Sequence of chain 1.B:
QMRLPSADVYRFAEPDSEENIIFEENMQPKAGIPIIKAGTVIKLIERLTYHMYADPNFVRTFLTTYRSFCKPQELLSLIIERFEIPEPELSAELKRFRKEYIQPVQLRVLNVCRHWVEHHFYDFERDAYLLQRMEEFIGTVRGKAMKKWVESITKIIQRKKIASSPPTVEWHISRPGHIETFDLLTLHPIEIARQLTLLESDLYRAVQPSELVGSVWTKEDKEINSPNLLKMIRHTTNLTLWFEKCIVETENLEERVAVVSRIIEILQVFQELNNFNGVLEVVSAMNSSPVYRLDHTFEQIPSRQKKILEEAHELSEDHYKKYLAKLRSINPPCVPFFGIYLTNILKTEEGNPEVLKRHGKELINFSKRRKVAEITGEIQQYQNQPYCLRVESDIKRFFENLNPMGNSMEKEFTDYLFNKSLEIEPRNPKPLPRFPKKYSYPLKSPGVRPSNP

Binding-site contacts:
Ligand atom C4 contacts residue GLU340 of chain 1.B at 4.2 Å.
Ligand atom C1 contacts residue ASN317 of chain 1.B at 4.1 Å.
Ligand atom C6 contacts residue GLU340 of chain 1.B at 4.1 Å.
Ligand atom C1 contacts residue HXY1 of chain 1.D at 4.4 Å.
Ligand atom N contacts residue GLU340 of chain 1.B at 3.5 Å.
Ligand atom C2 contacts residue HXY1 of chain 1.D at 4.2 Å.
Ligand atom BR contacts residue MET316 of chain 1.B at 3.8 Å.
Ligand atom C2 contacts residue HIS343 of chain 1.B at 3.6 Å.
Ligand atom C2 contacts residue TYR322 of chain 1.B at 4.4 Å (hydrophobic).
Ligand atom C contacts residue HXY1 of chain 1.D at 4.2 Å.
Ligand atom C3 contacts residue HXY1 of chain 1.D at 3.9 Å.
Ligand atom C7 contacts residue GLU340 of chain 1.B at 4.2 Å.
Ligand atom C7 contacts residue HIS343 of chain 1.B at 4.2 Å.
Ligand atom C5 contacts residue HXY1 of chain 1.D at 3.9 Å.
Ligand atom N contacts residue PHE328 of chain 1.B at 4.0 Å.
Ligand atom C4 contacts residue HXY1 of chain 1.D at 3.8 Å.
Ligand atom C7 contacts residue HXY1 of chain 1.D at 3.8 Å.
Ligand atom C7 contacts residue LEU339 of chain 1.B at 4.2 Å (hydrophobic).
Ligand atom BR contacts residue ASN317 of chain 1.B at 3.7 Å.
Ligand atom C contacts residue HIS343 of chain 1.B at 3.7 Å.
Ligand atom C6 contacts residue HXY1 of chain 1.D at 3.7 Å.
Ligand atom C1 contacts residue HIS343 of chain 1.B at 3.5 Å.
Ligand atom C3 contacts residue HIS343 of chain 1.B at 4.3 Å.
Ligand atom BR contacts residue HIS343 of chain 1.B at 3.9 Å.
Ligand atom N contacts residue LYS336 of chain 1.B at 4.5 Å.
Ligand atom C1 contacts residue TYR322 of chain 1.B at 3.9 Å (hydrophobic).
Ligand atom N contacts residue HXY1 of chain 1.D at 3.9 Å.
Ligand atom BR contacts residue HXY1 of chain 1.D at 4.2 Å.
Ligand atom C5 contacts residue GLU340 of chain 1.B at 3.6 Å.
Ligand atom BR contacts residue LEU339 of chain 1.B at 4.1 Å.

A protein and the small-molecule ligand that binds it are described below.
Small molecule (SMILES): Brc1ccc2cc[nH]c2c1